Sequence of chain 1.B:
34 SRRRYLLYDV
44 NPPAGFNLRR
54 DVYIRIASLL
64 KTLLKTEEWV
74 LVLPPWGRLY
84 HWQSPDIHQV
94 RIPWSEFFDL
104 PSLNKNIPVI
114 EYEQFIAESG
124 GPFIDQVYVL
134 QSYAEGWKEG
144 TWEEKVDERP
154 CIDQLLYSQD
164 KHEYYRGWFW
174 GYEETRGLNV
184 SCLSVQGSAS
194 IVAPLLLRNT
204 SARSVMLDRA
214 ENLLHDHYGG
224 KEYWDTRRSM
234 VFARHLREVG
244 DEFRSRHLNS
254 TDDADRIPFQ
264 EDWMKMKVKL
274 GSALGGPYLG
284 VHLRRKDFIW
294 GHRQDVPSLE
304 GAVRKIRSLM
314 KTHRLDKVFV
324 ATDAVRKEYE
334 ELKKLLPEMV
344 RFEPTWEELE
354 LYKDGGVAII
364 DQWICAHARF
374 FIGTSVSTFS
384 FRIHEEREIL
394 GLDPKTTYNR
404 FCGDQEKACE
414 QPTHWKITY

A protein and the small-molecule ligand that binds it are described below.
Small molecule (SMILES): CC(=O)N[C@@H]1[C@@H](O)[C@H](O)[C@@H](CO)O[C@H]1O

Binding-site contacts:
Ligand atom C4 contacts residue ASN182 of chain 1.B at 4.3 Å.
Ligand atom O5 contacts residue ASN182 of chain 1.B at 2.4 Å (h-bond).
Ligand atom O5 contacts residue SER184 of chain 1.B at 3.8 Å.
Ligand atom C8 contacts residue LEU181 of chain 1.B at 4.4 Å (hydrophobic).
Ligand atom C8 contacts residue ASN182 of chain 1.B at 4.1 Å.
Ligand atom C5 contacts residue SER184 of chain 1.B at 4.2 Å.
Ligand atom C2 contacts residue ASN182 of chain 1.B at 2.6 Å.
Ligand atom C6 contacts residue SER184 of chain 1.B at 4.3 Å.
Ligand atom O6 contacts residue GLU151 of chain 1.B at 3.9 Å.
Ligand atom C3 contacts residue ASN182 of chain 1.B at 3.9 Å.
Ligand atom O7 contacts residue ASN182 of chain 1.B at 3.1 Å (h-bond).
Ligand atom C1 contacts residue ASN182 of chain 1.B at 1.4 Å.
Ligand atom C5 contacts residue ASN182 of chain 1.B at 3.7 Å.
Ligand atom C1 contacts residue SER184 of chain 1.B at 4.5 Å.
Ligand atom N2 contacts residue ASN182 of chain 1.B at 3.1 Å (h-bond).
Ligand atom C7 contacts residue ASN182 of chain 1.B at 3.3 Å.
Ligand atom C6 contacts residue GLU151 of chain 1.B at 3.3 Å.